Sequence of chain 1.F:
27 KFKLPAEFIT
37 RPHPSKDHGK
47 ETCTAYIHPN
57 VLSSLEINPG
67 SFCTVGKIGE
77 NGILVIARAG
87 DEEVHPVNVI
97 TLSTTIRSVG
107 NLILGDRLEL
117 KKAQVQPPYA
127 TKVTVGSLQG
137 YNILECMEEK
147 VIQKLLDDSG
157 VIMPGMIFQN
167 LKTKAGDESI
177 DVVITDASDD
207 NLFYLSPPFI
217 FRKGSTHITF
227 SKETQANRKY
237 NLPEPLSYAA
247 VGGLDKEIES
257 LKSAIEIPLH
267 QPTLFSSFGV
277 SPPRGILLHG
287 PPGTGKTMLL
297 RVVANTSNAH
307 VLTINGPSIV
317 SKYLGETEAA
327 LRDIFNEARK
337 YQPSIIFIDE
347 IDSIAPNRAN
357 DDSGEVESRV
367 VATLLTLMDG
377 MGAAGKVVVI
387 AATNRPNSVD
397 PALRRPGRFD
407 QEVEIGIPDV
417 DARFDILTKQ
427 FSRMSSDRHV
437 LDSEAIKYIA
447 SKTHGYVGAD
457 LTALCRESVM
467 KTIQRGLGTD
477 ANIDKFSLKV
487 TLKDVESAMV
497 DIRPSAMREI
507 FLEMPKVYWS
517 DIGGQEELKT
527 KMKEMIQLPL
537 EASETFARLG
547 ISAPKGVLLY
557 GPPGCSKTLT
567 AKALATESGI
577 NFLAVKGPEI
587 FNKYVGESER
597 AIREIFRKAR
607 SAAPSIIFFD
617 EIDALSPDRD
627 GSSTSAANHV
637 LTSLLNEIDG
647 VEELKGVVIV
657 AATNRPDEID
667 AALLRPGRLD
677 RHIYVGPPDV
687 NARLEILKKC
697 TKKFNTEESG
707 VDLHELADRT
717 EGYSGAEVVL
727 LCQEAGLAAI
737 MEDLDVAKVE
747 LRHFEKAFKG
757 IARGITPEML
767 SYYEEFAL

Binding-site contacts:
Ligand atom N7 contacts residue MET294 of chain 1.E at 3.7 Å.
Ligand atom O3B contacts residue GLY289 of chain 1.E at 3.9 Å.
Ligand atom O2A contacts residue THR293 of chain 1.E at 3.2 Å (h-bond).
Ligand atom C2 contacts residue THR290 of chain 1.E at 3.7 Å.
Ligand atom N3 contacts residue GLY291 of chain 1.E at 3.5 Å (h-bond).
Ligand atom O2A contacts residue GLY291 of chain 1.E at 3.3 Å.
Ligand atom N3 contacts residue ALA455 of chain 1.E at 3.7 Å.
Ligand atom O2B contacts residue THR293 of chain 1.E at 3.1 Å (h-bond).
Ligand atom N3 contacts residue GLY454 of chain 1.E at 3.7 Å.
Ligand atom O3B contacts residue PRO288 of chain 1.E at 3.5 Å (h-bond).
Ligand atom O2B contacts residue LYS292 of chain 1.E at 2.6 Å (salt-bridge).
Ligand atom O2G contacts residue LYS292 of chain 1.E at 3.9 Å.
Ligand atom C2 contacts residue GLY454 of chain 1.E at 3.7 Å.
Ligand atom N6 contacts residue GLY248 of chain 1.E at 2.4 Å (h-bond).
Ligand atom N1 contacts residue GLY291 of chain 1.E at 3.9 Å.
Ligand atom O3G contacts residue ARG401 of chain 1.F at 2.3 Å (salt-bridge).
Ligand atom C6 contacts residue ILE422 of chain 1.E at 3.8 Å (hydrophobic).
Ligand atom S1G contacts residue THR293 of chain 1.E at 3.5 Å (h-bond).
Ligand atom PG contacts residue ASN390 of chain 1.E at 3.2 Å.
Ligand atom N6 contacts residue ILE422 of chain 1.E at 3.4 Å.
Ligand atom C2 contacts residue GLY291 of chain 1.E at 3.2 Å.
Ligand atom C6 contacts residue GLY248 of chain 1.E at 3.7 Å.
Ligand atom O1B contacts residue THR293 of chain 1.E at 2.9 Å (h-bond).
Ligand atom O2G contacts residue ASN390 of chain 1.E at 2.6 Å (h-bond).
Ligand atom O3G contacts residue ASN390 of chain 1.E at 3.2 Å (h-bond).
Ligand atom C2 contacts residue VAL453 of chain 1.E at 3.4 Å (hydrophobic).
Ligand atom C5 contacts residue MET294 of chain 1.E at 3.7 Å (hydrophobic).
Ligand atom O2A contacts residue MET294 of chain 1.E at 3.3 Å (h-bond).
Ligand atom O3G contacts residue PRO288 of chain 1.E at 3.2 Å (h-bond).
Ligand atom PG contacts residue PRO288 of chain 1.E at 3.7 Å.
Ligand atom O3B contacts residue ARG401 of chain 1.F at 3.4 Å (salt-bridge).
Ligand atom C1' contacts residue THR458 of chain 1.E at 3.5 Å.
Ligand atom O2B contacts residue GLY291 of chain 1.E at 3.8 Å.
Ligand atom S1G contacts residue ASN390 of chain 1.E at 3.5 Å (h-bond).
Ligand atom O2A contacts residue LYS292 of chain 1.E at 2.8 Å (salt-bridge).
Ligand atom N6 contacts residue VAL247 of chain 1.E at 3.8 Å.
Ligand atom O2G contacts residue PRO288 of chain 1.E at 3.1 Å.
Ligand atom C5' contacts residue ALA455 of chain 1.E at 3.6 Å (hydrophobic).
Ligand atom O4' contacts residue ALA455 of chain 1.E at 3.7 Å.
Ligand atom PG contacts residue ARG401 of chain 1.F at 3.3 Å.

The protein below binds the small molecule below.
Small molecule (SMILES): Nc1ncnc2c1ncn2[C@@H]1O[C@H](COP(=O)(O)OP(=O)(O)OP(O)(O)=S)[C@@H](O)[C@H]1O

Sequence of chain 1.E:
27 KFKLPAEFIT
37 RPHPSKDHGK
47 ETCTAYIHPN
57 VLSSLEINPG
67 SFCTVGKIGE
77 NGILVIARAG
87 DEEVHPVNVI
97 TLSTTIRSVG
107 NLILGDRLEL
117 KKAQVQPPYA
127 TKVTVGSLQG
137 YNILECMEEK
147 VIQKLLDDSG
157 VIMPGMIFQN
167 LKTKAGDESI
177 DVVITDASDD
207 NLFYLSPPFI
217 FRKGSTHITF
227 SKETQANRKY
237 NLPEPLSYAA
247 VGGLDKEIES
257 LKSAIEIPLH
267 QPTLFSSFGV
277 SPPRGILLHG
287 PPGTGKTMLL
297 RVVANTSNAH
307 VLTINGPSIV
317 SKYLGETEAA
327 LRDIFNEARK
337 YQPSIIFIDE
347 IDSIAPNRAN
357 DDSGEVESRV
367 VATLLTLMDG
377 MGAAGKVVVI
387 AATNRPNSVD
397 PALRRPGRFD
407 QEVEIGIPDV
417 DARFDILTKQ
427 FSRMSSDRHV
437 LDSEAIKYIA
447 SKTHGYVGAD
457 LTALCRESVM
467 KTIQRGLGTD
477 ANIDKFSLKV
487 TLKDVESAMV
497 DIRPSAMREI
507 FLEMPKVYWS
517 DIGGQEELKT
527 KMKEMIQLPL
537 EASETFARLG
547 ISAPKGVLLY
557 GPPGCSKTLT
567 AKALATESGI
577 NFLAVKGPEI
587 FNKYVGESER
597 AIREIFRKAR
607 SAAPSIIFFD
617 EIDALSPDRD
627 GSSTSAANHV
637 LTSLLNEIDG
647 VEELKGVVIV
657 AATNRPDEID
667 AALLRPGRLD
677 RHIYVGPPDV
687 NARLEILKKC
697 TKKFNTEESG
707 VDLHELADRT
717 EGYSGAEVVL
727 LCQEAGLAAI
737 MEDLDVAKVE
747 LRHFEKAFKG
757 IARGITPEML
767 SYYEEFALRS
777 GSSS